This protein binds this small molecule.
Small molecule (SMILES): CC(=O)N[C@H]1[C@H]([C@H](O)[C@H](O)CN)OC(C(=O)O)=C[C@@H]1O

Sequence of chain 2.A:
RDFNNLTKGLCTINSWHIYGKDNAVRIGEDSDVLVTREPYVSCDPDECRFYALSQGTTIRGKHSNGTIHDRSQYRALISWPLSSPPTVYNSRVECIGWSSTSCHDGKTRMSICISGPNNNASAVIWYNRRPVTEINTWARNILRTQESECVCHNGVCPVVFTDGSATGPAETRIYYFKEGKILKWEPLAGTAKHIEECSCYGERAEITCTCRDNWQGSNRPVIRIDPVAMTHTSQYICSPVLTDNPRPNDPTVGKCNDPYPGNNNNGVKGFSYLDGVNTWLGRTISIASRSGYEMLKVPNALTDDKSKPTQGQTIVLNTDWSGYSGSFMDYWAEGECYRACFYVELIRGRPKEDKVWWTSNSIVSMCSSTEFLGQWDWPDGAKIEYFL

Binding-site contacts:
Ligand atom O1A contacts residue ARG212 of chain 2.A at 3.5 Å (salt-bridge).
Ligand atom O8 contacts residue GLU197 of chain 2.A at 3.7 Å.
Ligand atom O8 contacts residue ARG212 of chain 2.A at 3.8 Å.
Ligand atom C3 contacts residue ASP70 of chain 2.A at 3.7 Å.
Ligand atom O1A contacts residue ARG290 of chain 2.A at 2.9 Å (salt-bridge).
Ligand atom C6 contacts residue TYR324 of chain 2.A at 3.6 Å (hydrophobic).
Ligand atom N9 contacts residue ALA166 of chain 2.A at 3.3 Å.
Ligand atom C1 contacts residue ARG37 of chain 2.A at 3.9 Å.
Ligand atom C10 contacts residue ARG71 of chain 2.A at 4.0 Å.
Ligand atom O8 contacts residue GLU196 of chain 2.A at 2.7 Å (salt-bridge).
Ligand atom C9 contacts residue ASN214 of chain 2.A at 3.9 Å.
Ligand atom C5 contacts residue ASP70 of chain 2.A at 3.9 Å.
Ligand atom C4 contacts residue GLU38 of chain 2.A at 3.6 Å.
Ligand atom C11 contacts residue ARG144 of chain 2.A at 3.9 Å.
Ligand atom C11 contacts residue TRP98 of chain 2.A at 3.7 Å (hydrophobic).
Ligand atom C2 contacts residue TYR324 of chain 2.A at 2.7 Å (hydrophobic).
Ligand atom C9 contacts residue ARG212 of chain 2.A at 3.7 Å.
Ligand atom C4 contacts residue ASP70 of chain 2.A at 4.0 Å.
Ligand atom C8 contacts residue ARG212 of chain 2.A at 3.5 Å.
Ligand atom C9 contacts residue GLU196 of chain 2.A at 3.3 Å.
Ligand atom O6 contacts residue ARG212 of chain 2.A at 3.9 Å.
Ligand atom N9 contacts residue GLU196 of chain 2.A at 2.8 Å (salt-bridge).
Ligand atom C1 contacts residue ARG290 of chain 2.A at 3.5 Å.
Ligand atom C3 contacts residue TYR324 of chain 2.A at 3.1 Å (hydrophobic).
Ligand atom O1B contacts residue ARG290 of chain 2.A at 2.9 Å (salt-bridge).
Ligand atom O4 contacts residue GLU38 of chain 2.A at 3.1 Å (salt-bridge).
Ligand atom C1 contacts residue TYR324 of chain 2.A at 3.0 Å (hydrophobic).
Ligand atom O4 contacts residue ASP70 of chain 2.A at 3.3 Å.
Ligand atom O1B contacts residue ARG37 of chain 2.A at 2.8 Å (salt-bridge).
Ligand atom C8 contacts residue GLU196 of chain 2.A at 3.5 Å.
Ligand atom O1B contacts residue TYR324 of chain 2.A at 3.5 Å (h-bond).
Ligand atom C3 contacts residue ARG37 of chain 2.A at 3.9 Å.
Ligand atom C4 contacts residue TYR324 of chain 2.A at 3.7 Å (hydrophobic).
Ligand atom O10 contacts residue ARG71 of chain 2.A at 2.8 Å (salt-bridge).
Ligand atom C11 contacts residue ILE142 of chain 2.A at 3.8 Å (hydrophobic).
Ligand atom O6 contacts residue TYR324 of chain 2.A at 3.1 Å (h-bond).
Ligand atom C6 contacts residue GLU197 of chain 2.A at 3.5 Å.
Ligand atom C3 contacts residue GLU38 of chain 2.A at 3.3 Å.
Ligand atom O1A contacts residue TYR324 of chain 2.A at 3.4 Å (h-bond).
Ligand atom O10 contacts residue ASP70 of chain 2.A at 3.8 Å.